Sequence of chain 1.B:
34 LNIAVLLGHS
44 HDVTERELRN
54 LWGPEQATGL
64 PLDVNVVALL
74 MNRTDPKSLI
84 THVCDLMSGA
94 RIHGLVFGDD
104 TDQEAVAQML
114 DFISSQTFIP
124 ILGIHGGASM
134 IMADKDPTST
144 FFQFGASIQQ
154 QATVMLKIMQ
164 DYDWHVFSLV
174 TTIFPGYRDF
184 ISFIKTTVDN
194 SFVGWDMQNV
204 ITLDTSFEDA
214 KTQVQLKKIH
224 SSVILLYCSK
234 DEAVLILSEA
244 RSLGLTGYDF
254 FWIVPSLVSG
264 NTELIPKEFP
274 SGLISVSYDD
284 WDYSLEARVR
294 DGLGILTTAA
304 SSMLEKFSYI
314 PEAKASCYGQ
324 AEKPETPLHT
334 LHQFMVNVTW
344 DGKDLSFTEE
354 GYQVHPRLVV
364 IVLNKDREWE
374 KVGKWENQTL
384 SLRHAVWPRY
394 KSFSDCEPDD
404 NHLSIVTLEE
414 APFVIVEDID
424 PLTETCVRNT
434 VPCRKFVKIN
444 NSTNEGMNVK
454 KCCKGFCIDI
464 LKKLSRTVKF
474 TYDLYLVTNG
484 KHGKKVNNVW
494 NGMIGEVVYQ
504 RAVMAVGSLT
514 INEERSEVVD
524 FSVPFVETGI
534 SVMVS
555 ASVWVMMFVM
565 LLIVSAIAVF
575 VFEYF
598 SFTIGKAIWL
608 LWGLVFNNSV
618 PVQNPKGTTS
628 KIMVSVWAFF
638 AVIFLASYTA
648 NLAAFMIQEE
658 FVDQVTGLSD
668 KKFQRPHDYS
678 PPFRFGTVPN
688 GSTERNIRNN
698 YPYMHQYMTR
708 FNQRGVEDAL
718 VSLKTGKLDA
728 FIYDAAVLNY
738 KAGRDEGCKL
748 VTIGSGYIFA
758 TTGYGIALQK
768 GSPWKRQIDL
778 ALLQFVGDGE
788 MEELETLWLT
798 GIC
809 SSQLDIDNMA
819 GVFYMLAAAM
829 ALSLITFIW

Binding-site contacts:
Ligand atom O7 contacts residue LYS484 of chain 1.B at 3.9 Å.
Ligand atom C2 contacts residue ASN687 of chain 1.B at 2.5 Å.
Ligand atom O7 contacts residue PRO686 of chain 1.B at 3.5 Å.
Ligand atom C7 contacts residue ASN687 of chain 1.B at 3.7 Å.
Ligand atom N2 contacts residue ASN687 of chain 1.B at 3.0 Å (h-bond).
Ligand atom C4 contacts residue ASN687 of chain 1.B at 4.2 Å.
Ligand atom C8 contacts residue ASN687 of chain 1.B at 4.1 Å.
Ligand atom C7 contacts residue PRO686 of chain 1.B at 3.9 Å (hydrophobic).
Ligand atom C3 contacts residue ASN687 of chain 1.B at 3.8 Å.
Ligand atom O5 contacts residue LYS487 of chain 1.B at 4.3 Å.
Ligand atom C5 contacts residue ASN687 of chain 1.B at 3.7 Å.
Ligand atom C1 contacts residue ASN687 of chain 1.B at 1.4 Å.
Ligand atom O5 contacts residue ASN687 of chain 1.B at 2.4 Å (h-bond).
Ligand atom C8 contacts residue PRO686 of chain 1.B at 3.7 Å (hydrophobic).

This protein binds this small molecule.
Small molecule (SMILES): CC(=O)N[C@@H]1[C@@H](O)[C@H](O)[C@@H](CO)O[C@H]1O